Sequence of chain 3.E:
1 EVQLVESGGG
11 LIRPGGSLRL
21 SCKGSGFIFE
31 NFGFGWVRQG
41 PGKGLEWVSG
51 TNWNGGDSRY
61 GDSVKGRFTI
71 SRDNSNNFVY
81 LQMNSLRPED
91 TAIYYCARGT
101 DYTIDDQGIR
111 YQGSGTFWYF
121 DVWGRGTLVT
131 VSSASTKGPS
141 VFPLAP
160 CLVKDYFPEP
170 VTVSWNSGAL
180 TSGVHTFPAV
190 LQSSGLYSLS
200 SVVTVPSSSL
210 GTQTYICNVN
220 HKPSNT

Sequence of chain 3.C:
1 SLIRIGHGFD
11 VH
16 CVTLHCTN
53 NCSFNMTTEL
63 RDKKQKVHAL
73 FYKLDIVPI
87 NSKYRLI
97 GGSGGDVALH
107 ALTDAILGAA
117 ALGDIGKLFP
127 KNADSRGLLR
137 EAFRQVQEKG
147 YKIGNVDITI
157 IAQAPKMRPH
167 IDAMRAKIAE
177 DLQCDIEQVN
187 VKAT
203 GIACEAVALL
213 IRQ

Binding-site contacts:
Ligand atom C7 contacts residue ASN57 of chain 3.C at 3.3 Å.
Ligand atom O7 contacts residue ASN57 of chain 3.C at 2.5 Å (h-bond).
Ligand atom C2 contacts residue ARG59 of chain 3.E at 4.5 Å.
Ligand atom O6 contacts residue HIS20 of chain 3.C at 2.3 Å (h-bond).
Ligand atom C7 contacts residue THR18 of chain 3.C at 4.2 Å.
Ligand atom C8 contacts residue LYS66 of chain 3.C at 4.2 Å.
Ligand atom C7 contacts residue LYS66 of chain 3.C at 4.3 Å.
Ligand atom C2 contacts residue MAN4 of chain 3.L at 3.5 Å.
Ligand atom O4 contacts residue GLY56 of chain 3.E at 4.5 Å.
Ligand atom C6 contacts residue HIS20 of chain 3.C at 3.5 Å.
Ligand atom O7 contacts residue LYS66 of chain 3.C at 3.6 Å.
Ligand atom C8 contacts residue THR18 of chain 3.C at 3.6 Å.
Ligand atom O2 contacts residue ARG59 of chain 3.E at 3.6 Å.
Ligand atom O3 contacts residue MAN4 of chain 3.L at 2.8 Å (h-bond).
Ligand atom O4 contacts residue ARG94 of chain 3.F at 3.4 Å (salt-bridge).
Ligand atom O2 contacts residue MAN4 of chain 3.L at 2.5 Å (h-bond).
Ligand atom O6 contacts residue MAN4 of chain 3.L at 4.4 Å.
Ligand atom C4 contacts residue ASN57 of chain 3.C at 4.3 Å.
Ligand atom C6 contacts residue THR18 of chain 3.C at 4.2 Å.
Ligand atom C1 contacts residue ASN57 of chain 3.C at 1.5 Å.
Ligand atom C3 contacts residue ASN57 of chain 3.C at 3.9 Å.
Ligand atom O3 contacts residue ASN57 of chain 3.C at 3.9 Å.
Ligand atom C1 contacts residue THR18 of chain 3.C at 3.7 Å.
Ligand atom O4 contacts residue SER95 of chain 3.F at 4.0 Å.
Ligand atom O6 contacts residue ARG94 of chain 3.F at 4.4 Å.
Ligand atom C5 contacts residue ASN57 of chain 3.C at 3.5 Å.
Ligand atom C6 contacts residue ASP57 of chain 3.E at 4.4 Å.
Ligand atom O5 contacts residue THR18 of chain 3.C at 3.6 Å (h-bond).
Ligand atom C3 contacts residue MAN4 of chain 3.L at 3.6 Å.
Ligand atom C4 contacts residue ARG94 of chain 3.F at 4.4 Å.
Ligand atom C5 contacts residue THR18 of chain 3.C at 3.8 Å.
Ligand atom O6 contacts residue THR18 of chain 3.C at 3.4 Å (h-bond).
Ligand atom C8 contacts residue HIS20 of chain 3.C at 4.2 Å.
Ligand atom N2 contacts residue ASN57 of chain 3.C at 3.4 Å (h-bond).
Ligand atom C4 contacts residue MAN4 of chain 3.L at 4.5 Å.
Ligand atom O5 contacts residue ASN57 of chain 3.C at 2.3 Å (h-bond).
Ligand atom C2 contacts residue ASN57 of chain 3.C at 2.6 Å.

Sequence of chain 3.F:
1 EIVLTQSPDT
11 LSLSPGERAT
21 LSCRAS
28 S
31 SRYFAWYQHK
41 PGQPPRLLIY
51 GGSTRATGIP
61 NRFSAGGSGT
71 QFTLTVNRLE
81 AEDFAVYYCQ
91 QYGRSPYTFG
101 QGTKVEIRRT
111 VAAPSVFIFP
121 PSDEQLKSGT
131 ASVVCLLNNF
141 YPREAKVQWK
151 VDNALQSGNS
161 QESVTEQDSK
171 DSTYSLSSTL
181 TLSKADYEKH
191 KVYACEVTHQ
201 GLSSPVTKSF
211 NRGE

The protein below binds the small molecule below.
Small molecule (SMILES): CC(=O)N[C@H]1[C@H](O[C@H]2[C@H](O)[C@@H](NC(C)=O)CO[C@@H]2CO)O[C@H](CO)[C@@H](O[C@@H]2O[C@H](CO[C@H]3O[C@H](CO[C@H]4O[C@H](CO)[C@@H](O)[C@H](O)[C@@H]4O)[C@@H](O)[C@H](O)[C@@H]3O)[C@@H](O)[C@H](O[C@H]3O[C@H](CO)[C@@H](O)[C@H](O)[C@@H]3O)[C@@H]2O)[C@@H]1O